Binding-site contacts:
Ligand atom N contacts residue CYS318 of chain 1.D at 3.3 Å (h-bond).
Ligand atom CZ contacts residue GLU85 of chain 1.D at 3.6 Å.
Ligand atom NH1 contacts residue GLU85 of chain 1.D at 3.7 Å.
Ligand atom CB contacts residue TYR193 of chain 1.D at 3.8 Å (hydrophobic).
Ligand atom CD contacts residue HIS190 of chain 1.D at 3.5 Å.
Ligand atom NH1 contacts residue TYR193 of chain 1.D at 3.8 Å.
Ligand atom CZ contacts residue TYR193 of chain 1.D at 3.5 Å (hydrophobic).
Ligand atom CB contacts residue HIS190 of chain 1.D at 3.4 Å.
Ligand atom CA contacts residue THR87 of chain 1.D at 3.5 Å.
Ligand atom C contacts residue CYS318 of chain 1.D at 3.8 Å (hydrophobic).
Ligand atom CD contacts residue AKG1 of chain 1.O at 3.8 Å.
Ligand atom NE contacts residue ARG172 of chain 1.D at 3.4 Å (salt-bridge).
Ligand atom CB contacts residue THR87 of chain 1.D at 3.4 Å.
Ligand atom CA contacts residue CYS318 of chain 1.D at 3.4 Å (hydrophobic).
Ligand atom CA contacts residue TYR193 of chain 1.D at 3.3 Å (hydrophobic).
Ligand atom C contacts residue ARG317 of chain 1.D at 3.5 Å.
Ligand atom NH1 contacts residue ARG172 of chain 1.D at 3.5 Å (salt-bridge).
Ligand atom CG contacts residue THR87 of chain 1.D at 3.6 Å.
Ligand atom CG contacts residue HIS190 of chain 1.D at 3.4 Å.
Ligand atom O contacts residue ARG317 of chain 1.D at 2.8 Å (salt-bridge).
Ligand atom CZ contacts residue ARG172 of chain 1.D at 3.4 Å.
Ligand atom N contacts residue GLU85 of chain 1.D at 2.9 Å (salt-bridge).
Ligand atom CG contacts residue GLU85 of chain 1.D at 3.5 Å.
Ligand atom CD contacts residue ARG172 of chain 1.D at 3.8 Å.
Ligand atom NH2 contacts residue ARG172 of chain 1.D at 3.6 Å.
Ligand atom NE contacts residue GLU85 of chain 1.D at 2.8 Å (salt-bridge).
Ligand atom NH2 contacts residue GLU192 of chain 1.D at 2.7 Å (salt-bridge).
Ligand atom N contacts residue THR87 of chain 1.D at 2.6 Å (h-bond).
Ligand atom CD contacts residue GLU85 of chain 1.D at 3.6 Å.
Ligand atom NE contacts residue TYR193 of chain 1.D at 3.6 Å.
Ligand atom CA contacts residue GLU85 of chain 1.D at 3.5 Å.
Ligand atom CD contacts residue GLU192 of chain 1.D at 3.3 Å.
Ligand atom NH1 contacts residue PHE315 of chain 1.D at 3.6 Å.
Ligand atom CZ contacts residue GLU192 of chain 1.D at 3.7 Å.
Ligand atom O contacts residue TYR193 of chain 1.D at 2.8 Å (h-bond).
Ligand atom NH1 contacts residue CYS318 of chain 1.D at 3.6 Å (h-bond).
Ligand atom NH2 contacts residue TYR193 of chain 1.D at 3.8 Å.
Ligand atom N contacts residue VAL86 of chain 1.D at 3.1 Å (h-bond).
Ligand atom C contacts residue TYR193 of chain 1.D at 3.2 Å (hydrophobic).
Ligand atom OXT contacts residue ARG317 of chain 1.D at 3.0 Å (salt-bridge).

This small molecule binds to this protein.
Small molecule (SMILES): NC(=[NH2+])NCCC[C@H](N)C(=O)O

Sequence of chain 1.D:
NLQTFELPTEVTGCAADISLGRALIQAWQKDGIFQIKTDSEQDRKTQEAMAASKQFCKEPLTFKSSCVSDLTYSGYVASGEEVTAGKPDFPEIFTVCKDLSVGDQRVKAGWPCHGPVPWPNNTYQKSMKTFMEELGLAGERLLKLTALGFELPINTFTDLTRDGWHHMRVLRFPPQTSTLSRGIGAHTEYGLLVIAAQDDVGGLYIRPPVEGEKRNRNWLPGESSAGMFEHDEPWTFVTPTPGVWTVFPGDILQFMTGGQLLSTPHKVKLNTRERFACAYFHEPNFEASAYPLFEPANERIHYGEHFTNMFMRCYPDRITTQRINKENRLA